Sequence of chain 1.A:
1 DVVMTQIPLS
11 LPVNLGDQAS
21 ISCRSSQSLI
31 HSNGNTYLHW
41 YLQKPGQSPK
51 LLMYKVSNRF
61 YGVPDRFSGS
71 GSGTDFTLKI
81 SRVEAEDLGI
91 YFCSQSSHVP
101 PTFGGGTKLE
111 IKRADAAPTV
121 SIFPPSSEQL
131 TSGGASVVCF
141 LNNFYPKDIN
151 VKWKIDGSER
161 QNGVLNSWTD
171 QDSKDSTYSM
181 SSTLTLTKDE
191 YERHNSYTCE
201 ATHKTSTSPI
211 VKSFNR

Binding-site contacts:
Ligand atom C20 contacts residue TRP50 of chain 1.B at 3.6 Å (hydrophobic).
Ligand atom O20 contacts residue TRP50 of chain 1.B at 2.9 Å (h-bond).
Ligand atom C3 contacts residue SER97 of chain 1.A at 3.5 Å.
Ligand atom OH5 contacts residue SER97 of chain 1.A at 3.5 Å (h-bond).
Ligand atom C16 contacts residue GLY99 of chain 1.B at 3.7 Å.
Ligand atom C15 contacts residue PHE106 of chain 1.B at 3.6 Å (hydrophobic).
Ligand atom C21 contacts residue GLY99 of chain 1.B at 2.9 Å.
Ligand atom C16 contacts residue PHE106 of chain 1.B at 3.7 Å (hydrophobic).
Ligand atom C21 contacts residue GLY33 of chain 1.B at 3.1 Å.
Ligand atom C5 contacts residue TRP104 of chain 1.B at 3.7 Å (hydrophobic).
Ligand atom C4 contacts residue VAL99 of chain 1.A at 3.4 Å (hydrophobic).
Ligand atom OH1 contacts residue HIS31 of chain 1.A at 2.9 Å (h-bond).
Ligand atom C4 contacts residue SER97 of chain 1.A at 3.6 Å.
Ligand atom O3 contacts residue SER97 of chain 1.A at 3.0 Å (h-bond).
Ligand atom C20 contacts residue GLY99 of chain 1.B at 3.4 Å.
Ligand atom C15 contacts residue TRP104 of chain 1.B at 3.6 Å (hydrophobic).
Ligand atom C17 contacts residue ASP100 of chain 1.B at 3.6 Å.
Ligand atom C16 contacts residue ASP100 of chain 1.B at 3.8 Å.
Ligand atom CH4 contacts residue VAL99 of chain 1.A at 3.8 Å (hydrophobic).
Ligand atom O20 contacts residue ASN35 of chain 1.B at 3.0 Å (h-bond).
Ligand atom C5 contacts residue SER96 of chain 1.A at 3.8 Å.
Ligand atom C18 contacts residue TRP50 of chain 1.B at 3.4 Å (hydrophobic).
Ligand atom CH4 contacts residue HIS98 of chain 1.A at 3.4 Å.
Ligand atom C3 contacts residue TRP104 of chain 1.B at 3.4 Å (hydrophobic).
Ligand atom OH4 contacts residue SER97 of chain 1.A at 3.5 Å (h-bond).
Ligand atom OH5 contacts residue HIS98 of chain 1.A at 3.2 Å.
Ligand atom C19 contacts residue VAL99 of chain 1.A at 3.8 Å (hydrophobic).
Ligand atom O20 contacts residue GLY33 of chain 1.B at 3.5 Å.
Ligand atom C4 contacts residue HIS98 of chain 1.A at 3.8 Å.
Ligand atom C21 contacts residue TYR101 of chain 1.B at 3.5 Å (hydrophobic).
Ligand atom C6 contacts residue SER96 of chain 1.A at 3.6 Å.
Ligand atom OH4 contacts residue VAL99 of chain 1.A at 2.7 Å (h-bond).
Ligand atom O3 contacts residue HIS31 of chain 1.A at 3.2 Å (h-bond).
Ligand atom C16 contacts residue ASN35 of chain 1.B at 3.4 Å.
Ligand atom CH4 contacts residue SER97 of chain 1.A at 3.6 Å.
Ligand atom CH1 contacts residue HIS31 of chain 1.A at 3.3 Å.
Ligand atom C21 contacts residue ASP100 of chain 1.B at 3.7 Å.
Ligand atom O20 contacts residue GLY99 of chain 1.B at 3.6 Å.
Ligand atom C14 contacts residue TRP104 of chain 1.B at 3.8 Å (hydrophobic).
Ligand atom OH4 contacts residue HIS98 of chain 1.A at 3.0 Å.

Sequence of chain 1.B:
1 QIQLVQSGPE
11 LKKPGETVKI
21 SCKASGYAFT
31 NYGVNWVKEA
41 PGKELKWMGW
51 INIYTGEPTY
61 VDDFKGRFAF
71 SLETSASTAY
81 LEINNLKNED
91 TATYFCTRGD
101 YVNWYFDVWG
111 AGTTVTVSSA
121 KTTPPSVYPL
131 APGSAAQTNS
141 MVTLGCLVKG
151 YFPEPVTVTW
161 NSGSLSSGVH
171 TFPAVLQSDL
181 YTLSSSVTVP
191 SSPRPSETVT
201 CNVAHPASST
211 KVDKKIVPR

This small molecule binds to this protein.
Small molecule (SMILES): CC(=O)[C@H]1CC[C@H]2[C@@H]3CC[C@H]4C[C@@H](OC(=O)CCC(=O)O)CC[C@]4(C)[C@H]3CC[C@]12C